Sequence of chain 1.D:
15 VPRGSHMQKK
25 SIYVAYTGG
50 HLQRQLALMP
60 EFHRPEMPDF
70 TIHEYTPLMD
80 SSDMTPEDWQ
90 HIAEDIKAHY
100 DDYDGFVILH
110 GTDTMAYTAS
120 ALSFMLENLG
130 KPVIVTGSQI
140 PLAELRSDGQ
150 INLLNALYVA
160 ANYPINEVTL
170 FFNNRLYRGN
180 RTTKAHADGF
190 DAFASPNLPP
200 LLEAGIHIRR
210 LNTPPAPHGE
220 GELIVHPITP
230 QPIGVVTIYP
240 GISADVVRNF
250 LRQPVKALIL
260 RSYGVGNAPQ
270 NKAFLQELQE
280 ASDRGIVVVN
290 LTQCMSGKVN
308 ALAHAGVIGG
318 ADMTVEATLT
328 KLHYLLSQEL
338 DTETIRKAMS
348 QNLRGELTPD

This protein binds this small molecule.
Small molecule (SMILES): NC(=O)C[C@H](N)C(=O)O

Binding-site contacts:
Ligand atom OD1 contacts residue EDO1 of chain 1.BA at 3.9 Å.
Ligand atom ND2 contacts residue EDO1 of chain 1.S at 3.6 Å.
Ligand atom CA contacts residue EDO1 of chain 1.BA at 3.7 Å.
Ligand atom CA contacts residue CYS293 of chain 1.D at 3.4 Å (hydrophobic).
Ligand atom O contacts residue ARG260 of chain 1.B at 3.4 Å (salt-bridge).
Ligand atom C contacts residue GLN292 of chain 1.D at 3.6 Å.
Ligand atom C contacts residue EDO1 of chain 1.S at 3.6 Å.
Ligand atom CG contacts residue THR182 of chain 1.D at 4.2 Å.
Ligand atom CB contacts residue CYS293 of chain 1.D at 4.3 Å (hydrophobic).
Ligand atom N contacts residue EDO1 of chain 1.BA at 2.9 Å (h-bond).
Ligand atom O contacts residue GLN292 of chain 1.D at 4.3 Å.
Ligand atom CG contacts residue VAL322 of chain 1.D at 3.8 Å (hydrophobic).
Ligand atom N contacts residue GLN292 of chain 1.D at 3.8 Å.
Ligand atom CB contacts residue EDO1 of chain 1.BA at 3.5 Å.
Ligand atom C contacts residue ARG260 of chain 1.D at 3.4 Å.
Ligand atom OD1 contacts residue GLU323 of chain 1.D at 3.6 Å (salt-bridge).
Ligand atom N contacts residue THR291 of chain 1.D at 3.1 Å (h-bond).
Ligand atom N contacts residue CYS293 of chain 1.D at 2.8 Å (h-bond).
Ligand atom ND2 contacts residue THR321 of chain 1.D at 3.7 Å.
Ligand atom OXT contacts residue VAL322 of chain 1.D at 3.5 Å.
Ligand atom ND2 contacts residue VAL322 of chain 1.D at 4.2 Å.
Ligand atom ND2 contacts residue THR182 of chain 1.D at 3.1 Å (h-bond).
Ligand atom C contacts residue VAL322 of chain 1.D at 4.1 Å (hydrophobic).
Ligand atom OD1 contacts residue EDO1 of chain 1.S at 4.2 Å.
Ligand atom O contacts residue ARG260 of chain 1.D at 3.3 Å (salt-bridge).
Ligand atom CA contacts residue GLN292 of chain 1.D at 3.5 Å.
Ligand atom OD1 contacts residue THR321 of chain 1.D at 3.5 Å.
Ligand atom OXT contacts residue THR291 of chain 1.D at 3.6 Å.
Ligand atom CG contacts residue GLU323 of chain 1.D at 3.4 Å.
Ligand atom OXT contacts residue GLN292 of chain 1.D at 3.6 Å (h-bond).
Ligand atom OD1 contacts residue VAL322 of chain 1.D at 2.8 Å (h-bond).
Ligand atom O contacts residue EDO1 of chain 1.S at 2.8 Å (h-bond).
Ligand atom CG contacts residue EDO1 of chain 1.S at 3.8 Å.
Ligand atom CG contacts residue EDO1 of chain 1.BA at 3.7 Å.
Ligand atom OXT contacts residue ARG260 of chain 1.D at 2.6 Å (salt-bridge).
Ligand atom ND2 contacts residue GLU323 of chain 1.D at 2.5 Å (salt-bridge).
Ligand atom CB contacts residue EDO1 of chain 1.S at 4.3 Å.
Ligand atom CA contacts residue THR291 of chain 1.D at 4.2 Å.
Ligand atom CG contacts residue THR321 of chain 1.D at 4.0 Å.
Ligand atom OXT contacts residue EDO1 of chain 1.S at 3.8 Å.

Sequence of chain 1.B:
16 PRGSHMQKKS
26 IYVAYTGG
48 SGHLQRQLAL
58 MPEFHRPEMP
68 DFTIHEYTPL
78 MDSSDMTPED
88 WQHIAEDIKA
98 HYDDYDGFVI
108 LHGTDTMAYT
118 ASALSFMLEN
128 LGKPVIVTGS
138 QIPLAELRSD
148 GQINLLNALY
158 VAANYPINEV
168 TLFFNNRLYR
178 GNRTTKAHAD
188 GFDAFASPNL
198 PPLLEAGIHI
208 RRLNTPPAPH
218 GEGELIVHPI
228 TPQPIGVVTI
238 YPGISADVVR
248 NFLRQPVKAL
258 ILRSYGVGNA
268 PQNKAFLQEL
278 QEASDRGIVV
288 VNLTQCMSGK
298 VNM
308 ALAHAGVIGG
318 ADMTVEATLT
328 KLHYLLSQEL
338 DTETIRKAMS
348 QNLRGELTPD